The small molecule below binds the protein below.
Small molecule (SMILES): N=c1ccn([C@H]2C[C@H](O)[C@@H](CO[P](=O)(O)O[C@H]3C[C@H](n4cnc5c(N)ncnc54)O[C@@H]3CO[P](=O)(O)O[C@H]3C[C@H](n4cnc5c(N)ncnc54)O[C@@H]3CO[P](=O)(O)O[C@H]3C[C@H](n4cnc5c(N)ncnc54)O[C@@H]3COP(=O)(O)O)O2)c(=O)[nH]1

Sequence of chain 43.B:
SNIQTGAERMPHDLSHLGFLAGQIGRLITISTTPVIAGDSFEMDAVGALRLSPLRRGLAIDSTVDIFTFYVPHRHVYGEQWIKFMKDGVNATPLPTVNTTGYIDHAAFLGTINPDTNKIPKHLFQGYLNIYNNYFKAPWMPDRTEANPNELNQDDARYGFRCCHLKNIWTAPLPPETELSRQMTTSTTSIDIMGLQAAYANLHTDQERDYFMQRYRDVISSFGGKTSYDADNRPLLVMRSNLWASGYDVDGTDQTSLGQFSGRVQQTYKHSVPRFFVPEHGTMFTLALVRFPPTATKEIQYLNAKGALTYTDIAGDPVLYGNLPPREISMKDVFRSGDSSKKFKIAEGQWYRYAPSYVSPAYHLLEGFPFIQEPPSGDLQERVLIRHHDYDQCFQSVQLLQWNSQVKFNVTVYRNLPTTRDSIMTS

Sequence of chain 22.B:
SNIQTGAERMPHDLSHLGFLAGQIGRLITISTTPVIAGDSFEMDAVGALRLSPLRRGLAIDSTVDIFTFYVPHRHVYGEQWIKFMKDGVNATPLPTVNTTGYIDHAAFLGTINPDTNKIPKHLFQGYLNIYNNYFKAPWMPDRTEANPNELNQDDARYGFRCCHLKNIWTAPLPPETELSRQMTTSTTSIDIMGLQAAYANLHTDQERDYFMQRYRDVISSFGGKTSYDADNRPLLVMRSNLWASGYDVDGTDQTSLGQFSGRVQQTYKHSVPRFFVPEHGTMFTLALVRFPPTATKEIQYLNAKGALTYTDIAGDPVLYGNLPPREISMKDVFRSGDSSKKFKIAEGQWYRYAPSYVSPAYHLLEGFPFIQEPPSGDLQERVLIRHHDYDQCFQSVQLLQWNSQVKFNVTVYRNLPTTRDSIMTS

Binding-site contacts:
Ligand atom OP1 contacts residue ARG420 of chain 23.B at 2.4 Å (salt-bridge).
Ligand atom C3' contacts residue GLY6 of chain 43.B at 3.2 Å.
Ligand atom N6 contacts residue GLY26 of chain 22.D at 3.1 Å.
Ligand atom O4' contacts residue ARG420 of chain 23.B at 3.2 Å (salt-bridge).
Ligand atom N6 contacts residue ASP217 of chain 22.B at 2.8 Å (salt-bridge).
Ligand atom C5 contacts residue ALA27 of chain 22.D at 2.9 Å (hydrophobic).
Ligand atom N7 contacts residue GLY26 of chain 22.D at 2.7 Å.
Ligand atom C5 contacts residue GLY26 of chain 22.D at 3.5 Å.
Ligand atom C5' contacts residue ARG28 of chain 22.D at 2.8 Å.
Ligand atom P contacts residue TYR31 of chain 22.D at 3.5 Å.
Ligand atom P contacts residue ARG28 of chain 22.D at 3.4 Å.
Ligand atom P contacts residue ARG420 of chain 23.B at 2.5 Å.
Ligand atom N9 contacts residue ALA27 of chain 22.D at 3.1 Å.
Ligand atom N7 contacts residue ALA27 of chain 22.D at 1.6 Å.
Ligand atom OP1 contacts residue THR418 of chain 23.B at 3.2 Å.
Ligand atom C8 contacts residue ARG28 of chain 22.D at 3.1 Å.
Ligand atom O3' contacts residue ARG420 of chain 23.B at 1.7 Å (salt-bridge).
Ligand atom O5' contacts residue ARG420 of chain 23.B at 2.9 Å (salt-bridge).
Ligand atom C8 contacts residue ALA27 of chain 22.D at 2.0 Å (hydrophobic).
Ligand atom C5 contacts residue ALA7 of chain 43.B at 2.7 Å (hydrophobic).
Ligand atom C4' contacts residue ARG420 of chain 23.B at 3.4 Å.
Ligand atom C6 contacts residue ALA7 of chain 43.B at 2.7 Å (hydrophobic).
Ligand atom O3' contacts residue GLY6 of chain 43.B at 2.3 Å (h-bond).
Ligand atom OP1 contacts residue PHE211 of chain 22.B at 2.1 Å.
Ligand atom O4' contacts residue GLY6 of chain 43.B at 2.9 Å.
Ligand atom C5' contacts residue THR5 of chain 43.B at 3.1 Å.
Ligand atom O5' contacts residue TYR31 of chain 22.D at 2.2 Å (h-bond).
Ligand atom C4' contacts residue GLY6 of chain 43.B at 3.1 Å.
Ligand atom O5' contacts residue ARG28 of chain 22.D at 3.1 Å (salt-bridge).
Ligand atom C5' contacts residue TYR31 of chain 22.D at 3.0 Å (hydrophobic).
Ligand atom C1' contacts residue GLY6 of chain 43.B at 2.9 Å.
Ligand atom P contacts residue GLU207 of chain 22.B at 3.4 Å.
Ligand atom C4' contacts residue THR5 of chain 43.B at 2.6 Å.
Ligand atom O3' contacts residue TYR31 of chain 22.D at 3.2 Å (h-bond).
Ligand atom O3' contacts residue THR5 of chain 43.B at 3.1 Å (h-bond).
Ligand atom OP2 contacts residue GLU207 of chain 22.B at 2.0 Å (salt-bridge).
Ligand atom OP1 contacts residue ARG28 of chain 22.D at 2.7 Å (salt-bridge).
Ligand atom OP2 contacts residue ARG420 of chain 23.B at 3.4 Å (salt-bridge).
Ligand atom N6 contacts residue ALA27 of chain 22.D at 3.2 Å (h-bond).
Ligand atom C3' contacts residue THR5 of chain 43.B at 3.2 Å.

Sequence of chain 22.D:
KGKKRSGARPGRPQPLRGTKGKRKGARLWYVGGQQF

Sequence of chain 23.B:
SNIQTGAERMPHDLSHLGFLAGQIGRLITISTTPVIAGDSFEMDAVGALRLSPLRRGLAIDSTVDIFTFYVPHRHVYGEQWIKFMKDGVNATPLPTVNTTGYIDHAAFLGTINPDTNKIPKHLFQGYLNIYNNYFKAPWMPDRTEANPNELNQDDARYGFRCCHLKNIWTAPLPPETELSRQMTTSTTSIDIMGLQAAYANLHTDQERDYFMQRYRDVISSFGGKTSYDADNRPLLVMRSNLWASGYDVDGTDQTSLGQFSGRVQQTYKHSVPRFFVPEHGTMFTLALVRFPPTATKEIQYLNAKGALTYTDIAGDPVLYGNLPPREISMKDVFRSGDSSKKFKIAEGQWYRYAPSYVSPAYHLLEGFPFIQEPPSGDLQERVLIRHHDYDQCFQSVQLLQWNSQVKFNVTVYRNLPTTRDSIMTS